Sequence of chain 1.BA:
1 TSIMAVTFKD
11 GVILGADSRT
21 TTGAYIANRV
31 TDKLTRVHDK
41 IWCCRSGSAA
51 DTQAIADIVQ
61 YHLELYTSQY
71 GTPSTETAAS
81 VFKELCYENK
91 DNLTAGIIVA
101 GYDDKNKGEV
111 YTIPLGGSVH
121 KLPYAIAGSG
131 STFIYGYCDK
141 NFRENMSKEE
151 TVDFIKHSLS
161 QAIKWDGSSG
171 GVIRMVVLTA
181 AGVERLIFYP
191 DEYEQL

Sequence of chain 1.V:
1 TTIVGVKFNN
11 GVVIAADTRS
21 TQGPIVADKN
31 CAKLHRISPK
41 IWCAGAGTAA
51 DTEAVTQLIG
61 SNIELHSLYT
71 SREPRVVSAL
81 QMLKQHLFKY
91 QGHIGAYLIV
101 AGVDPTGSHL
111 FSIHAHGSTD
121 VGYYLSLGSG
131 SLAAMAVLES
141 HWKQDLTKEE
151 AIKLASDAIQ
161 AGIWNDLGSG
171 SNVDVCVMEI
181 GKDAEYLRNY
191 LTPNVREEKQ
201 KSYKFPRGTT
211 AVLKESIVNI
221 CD

Binding-site contacts:
Ligand atom C2 contacts residue SER168 of chain 1.BA at 3.6 Å.
Ligand atom C contacts residue GLY47 of chain 1.BA at 3.6 Å.
Ligand atom O contacts residue GLY47 of chain 1.BA at 3.4 Å (h-bond).
Ligand atom C3 contacts residue LYS33 of chain 1.BA at 3.5 Å.
Ligand atom CB contacts residue GLY47 of chain 1.BA at 3.4 Å.
Ligand atom C contacts residue THR1 of chain 1.BA at 1.4 Å.
Ligand atom C2 contacts residue THR1 of chain 1.BA at 1.5 Å.
Ligand atom C3 contacts residue THR1 of chain 1.BA at 2.5 Å.
Ligand atom CG contacts residue THR1 of chain 1.BA at 3.5 Å.
Ligand atom C1 contacts residue SER168 of chain 1.BA at 3.8 Å.
Ligand atom CA contacts residue GLY47 of chain 1.BA at 3.4 Å.
Ligand atom O contacts residue THR21 of chain 1.BA at 3.3 Å (h-bond).
Ligand atom CD1 contacts residue ARG45 of chain 1.BA at 3.5 Å.
Ligand atom CD1 contacts residue SER118 of chain 1.V at 3.6 Å.
Ligand atom O contacts residue ALA49 of chain 1.BA at 3.3 Å (h-bond).
Ligand atom O contacts residue SER48 of chain 1.BA at 3.9 Å.
Ligand atom N contacts residue GLY47 of chain 1.BA at 3.0 Å (h-bond).
Ligand atom CD2 contacts residue HIS114 of chain 1.V at 3.9 Å.
Ligand atom C3 contacts residue SER168 of chain 1.BA at 2.8 Å.
Ligand atom C3 contacts residue ARG19 of chain 1.BA at 2.9 Å.
Ligand atom O contacts residue THR1 of chain 1.BA at 2.2 Å (h-bond).
Ligand atom CD1 contacts residue ALA49 of chain 1.BA at 3.8 Å (hydrophobic).
Ligand atom CG contacts residue LYS33 of chain 1.BA at 3.9 Å.
Ligand atom CD1 contacts residue THR52 of chain 1.BA at 3.9 Å.
Ligand atom CD2 contacts residue THR22 of chain 1.BA at 3.9 Å.
Ligand atom O contacts residue THR20 of chain 1.BA at 3.0 Å.
Ligand atom CB contacts residue THR1 of chain 1.BA at 2.7 Å.
Ligand atom CA contacts residue THR21 of chain 1.BA at 3.5 Å.
Ligand atom CA contacts residue THR1 of chain 1.BA at 2.4 Å.
Ligand atom CA contacts residue GLY47 of chain 1.BA at 3.9 Å.
Ligand atom N contacts residue THR21 of chain 1.BA at 3.1 Å (h-bond).
Ligand atom C contacts residue LYS33 of chain 1.BA at 3.9 Å.
Ligand atom CD2 contacts residue THR20 of chain 1.BA at 3.7 Å.
Ligand atom CB contacts residue THR20 of chain 1.BA at 3.9 Å.
Ligand atom O contacts residue THR1 of chain 1.BA at 3.0 Å (h-bond).
Ligand atom C1 contacts residue THR1 of chain 1.BA at 2.4 Å.
Ligand atom N contacts residue THR1 of chain 1.BA at 3.6 Å.
Ligand atom CD1 contacts residue HIS114 of chain 1.V at 3.8 Å.
Ligand atom CB contacts residue GLY47 of chain 1.BA at 3.9 Å.
Ligand atom C contacts residue THR21 of chain 1.BA at 3.8 Å.

This small molecule binds to this protein.
Small molecule (SMILES): CC(=O)N[C@@H](CC(C)C)C(=O)N[C@@H](C)C(=O)N[C@@H](CC(C)C)[C@@H](O)[C@H](C)CO